Sequence of chain 1.A:
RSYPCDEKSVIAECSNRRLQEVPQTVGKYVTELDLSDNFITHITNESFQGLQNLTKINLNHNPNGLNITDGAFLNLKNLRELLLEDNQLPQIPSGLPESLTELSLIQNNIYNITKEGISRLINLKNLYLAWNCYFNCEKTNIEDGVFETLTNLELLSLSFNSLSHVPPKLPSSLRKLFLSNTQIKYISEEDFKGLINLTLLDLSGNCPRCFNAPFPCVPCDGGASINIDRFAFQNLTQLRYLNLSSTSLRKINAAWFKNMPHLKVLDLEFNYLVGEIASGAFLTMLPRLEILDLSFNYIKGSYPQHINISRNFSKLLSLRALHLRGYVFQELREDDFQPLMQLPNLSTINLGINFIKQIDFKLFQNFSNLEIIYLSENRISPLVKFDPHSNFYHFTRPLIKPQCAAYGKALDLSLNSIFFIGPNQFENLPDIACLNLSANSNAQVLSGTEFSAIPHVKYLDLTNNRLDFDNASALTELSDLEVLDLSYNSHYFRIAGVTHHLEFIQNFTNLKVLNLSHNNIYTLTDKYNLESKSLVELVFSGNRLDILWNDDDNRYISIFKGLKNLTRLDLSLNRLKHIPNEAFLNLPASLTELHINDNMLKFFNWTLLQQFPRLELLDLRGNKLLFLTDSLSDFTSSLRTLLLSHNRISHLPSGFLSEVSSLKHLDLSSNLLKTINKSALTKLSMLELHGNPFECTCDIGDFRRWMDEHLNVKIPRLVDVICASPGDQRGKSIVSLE

Binding-site contacts:
Ligand atom O contacts residue PHE473 of chain 1.B at 3.9 Å.
Ligand atom C5 contacts residue PHE383 of chain 1.A at 3.6 Å (hydrophobic).
Ligand atom C16 contacts residue PHE473 of chain 1.B at 3.5 Å (hydrophobic).
Ligand atom N contacts residue ALA496 of chain 1.B at 3.5 Å.
Ligand atom N contacts residue PHE472 of chain 1.B at 2.8 Å (h-bond).
Ligand atom O1 contacts residue GLY329 of chain 1.A at 2.8 Å (h-bond).
Ligand atom C13 contacts residue TYR326 of chain 1.A at 3.9 Å (hydrophobic).
Ligand atom C2 contacts residue SER494 of chain 1.B at 3.1 Å.
Ligand atom C23 contacts residue GLN497 of chain 1.B at 3.6 Å.
Ligand atom C23 contacts residue PHE473 of chain 1.B at 3.9 Å (hydrophobic).
Ligand atom C18 contacts residue TYR326 of chain 1.A at 3.5 Å (hydrophobic).
Ligand atom C18 contacts residue PHE473 of chain 1.B at 3.9 Å (hydrophobic).
Ligand atom C9 contacts residue TYR326 of chain 1.A at 3.6 Å (hydrophobic).
Ligand atom C21 contacts residue GLU405 of chain 1.A at 3.4 Å.
Ligand atom O1 contacts residue LYS328 of chain 1.A at 3.7 Å.
Ligand atom O contacts residue GLY329 of chain 1.A at 3.3 Å (h-bond).
Ligand atom C18 contacts residue SER330 of chain 1.A at 3.7 Å.
Ligand atom C15 contacts residue PHE473 of chain 1.B at 3.7 Å (hydrophobic).
Ligand atom C3 contacts residue ALA496 of chain 1.B at 3.6 Å (hydrophobic).
Ligand atom C6 contacts residue PHE472 of chain 1.B at 3.8 Å (hydrophobic).
Ligand atom C14 contacts residue PHE473 of chain 1.B at 3.7 Å (hydrophobic).
Ligand atom C2 contacts residue ALA496 of chain 1.B at 3.8 Å (hydrophobic).
Ligand atom C23 contacts residue GLY329 of chain 1.A at 3.4 Å.
Ligand atom C18 contacts residue VAL356 of chain 1.A at 3.8 Å (hydrophobic).
Ligand atom C10 contacts residue VAL356 of chain 1.A at 3.6 Å (hydrophobic).
Ligand atom C17 contacts residue PHE473 of chain 1.B at 3.8 Å (hydrophobic).
Ligand atom C9 contacts residue PHE239 of chain 1.A at 3.5 Å (hydrophobic).
Ligand atom C13 contacts residue PHE473 of chain 1.B at 3.9 Å (hydrophobic).
Ligand atom N1 contacts residue GLU405 of chain 1.A at 2.9 Å (salt-bridge).
Ligand atom C10 contacts residue PHE383 of chain 1.A at 3.6 Å (hydrophobic).
Ligand atom C23 contacts residue LYS328 of chain 1.A at 3.5 Å.
Ligand atom O contacts residue TYR326 of chain 1.A at 3.7 Å.
Ligand atom C4 contacts residue PHE383 of chain 1.A at 3.8 Å (hydrophobic).
Ligand atom C1 contacts residue SER494 of chain 1.B at 3.5 Å.
Ligand atom C2 contacts residue PHE472 of chain 1.B at 3.5 Å (hydrophobic).
Ligand atom C contacts residue PHE383 of chain 1.A at 3.8 Å (hydrophobic).
Ligand atom C3 contacts residue PHE472 of chain 1.B at 3.5 Å (hydrophobic).
Ligand atom C14 contacts residue TYR326 of chain 1.A at 3.8 Å (hydrophobic).
Ligand atom C17 contacts residue ALA496 of chain 1.B at 3.8 Å (hydrophobic).
Ligand atom O1 contacts residue PHE473 of chain 1.B at 3.8 Å.

Sequence of chain 1.B:
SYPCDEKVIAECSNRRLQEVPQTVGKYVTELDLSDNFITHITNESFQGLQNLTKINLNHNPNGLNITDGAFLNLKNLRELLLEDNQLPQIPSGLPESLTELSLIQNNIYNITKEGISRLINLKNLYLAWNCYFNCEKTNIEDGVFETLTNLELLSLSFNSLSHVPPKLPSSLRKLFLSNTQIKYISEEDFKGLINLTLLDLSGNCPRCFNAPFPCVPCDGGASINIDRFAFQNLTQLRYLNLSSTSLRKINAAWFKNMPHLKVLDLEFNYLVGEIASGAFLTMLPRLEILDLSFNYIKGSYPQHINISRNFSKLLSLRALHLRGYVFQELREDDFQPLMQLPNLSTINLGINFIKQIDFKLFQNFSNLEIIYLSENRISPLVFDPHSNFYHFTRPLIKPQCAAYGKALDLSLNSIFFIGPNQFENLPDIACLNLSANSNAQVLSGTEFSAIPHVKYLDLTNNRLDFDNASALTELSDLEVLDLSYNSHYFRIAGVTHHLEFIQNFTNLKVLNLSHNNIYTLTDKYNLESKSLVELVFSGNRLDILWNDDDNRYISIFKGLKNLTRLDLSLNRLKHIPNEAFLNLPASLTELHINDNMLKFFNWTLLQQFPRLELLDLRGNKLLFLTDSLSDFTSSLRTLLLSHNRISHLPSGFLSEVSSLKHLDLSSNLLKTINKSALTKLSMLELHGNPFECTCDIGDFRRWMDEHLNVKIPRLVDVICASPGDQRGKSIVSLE

The small molecule below binds the protein below.
Small molecule (SMILES): COc1ccc(-c2[nH]c3ccc(C4CCNCC4)cc3c2C(C)C)cc1OC